Binding-site contacts:
Ligand atom C5 contacts residue VAL199 of chain 2.G at 3.4 Å (hydrophobic).
Ligand atom O3' contacts residue ALA225 of chain 2.G at 3.3 Å.
Ligand atom C31 contacts residue SER92 of chain 2.G at 3.1 Å.
Ligand atom O2B contacts residue VAL94 of chain 2.G at 3.2 Å.
Ligand atom C61 contacts residue THR135 of chain 2.G at 2.7 Å.
Ligand atom C4 contacts residue VAL199 of chain 2.G at 3.3 Å (hydrophobic).
Ligand atom O3B contacts residue ARG227 of chain 2.G at 2.9 Å (salt-bridge).
Ligand atom O2B contacts residue ARG305 of chain 2.G at 3.1 Å (salt-bridge).
Ligand atom O21 contacts residue ARG194 of chain 2.G at 2.4 Å (salt-bridge).
Ligand atom N2 contacts residue ASN197 of chain 2.G at 3.0 Å (h-bond).
Ligand atom C8 contacts residue ASN222 of chain 2.G at 3.5 Å.
Ligand atom O6A contacts residue ASN188 of chain 2.G at 3.5 Å (h-bond).
Ligand atom O51 contacts residue ASN188 of chain 2.G at 3.2 Å (h-bond).
Ligand atom O6 contacts residue LYS202 of chain 2.G at 2.9 Å (salt-bridge).
Ligand atom C2' contacts residue ARG305 of chain 2.G at 3.5 Å.
Ligand atom N3 contacts residue ARG305 of chain 2.G at 3.3 Å (salt-bridge).
Ligand atom O1A contacts residue PHE198 of chain 2.G at 3.4 Å.
Ligand atom C21 contacts residue ARG194 of chain 2.G at 3.5 Å.
Ligand atom C21 contacts residue PHE198 of chain 2.G at 3.5 Å (hydrophobic).
Ligand atom O41 contacts residue THR135 of chain 2.G at 3.2 Å (h-bond).
Ligand atom O3' contacts residue GLU308 of chain 2.G at 2.7 Å (salt-bridge).
Ligand atom O3B contacts residue ASN188 of chain 2.G at 3.1 Å (h-bond).
Ligand atom C41 contacts residue NAP1 of chain 2.W at 3.5 Å.
Ligand atom O41 contacts residue NAP1 of chain 2.W at 3.2 Å (h-bond).
Ligand atom C8 contacts residue VAL199 of chain 2.G at 3.6 Å (hydrophobic).
Ligand atom N7 contacts residue VAL199 of chain 2.G at 3.6 Å.
Ligand atom O1A contacts residue VAL199 of chain 2.G at 2.9 Å (h-bond).
Ligand atom O6 contacts residue LEU220 of chain 2.G at 3.6 Å.
Ligand atom N9 contacts residue VAL199 of chain 2.G at 3.4 Å.
Ligand atom N7 contacts residue GLY221 of chain 2.G at 3.0 Å (h-bond).
Ligand atom O2A contacts residue ARG305 of chain 2.G at 2.8 Å (salt-bridge).
Ligand atom N2 contacts residue ARG305 of chain 2.G at 3.4 Å (salt-bridge).
Ligand atom C3' contacts residue ARG227 of chain 2.G at 3.5 Å.
Ligand atom O41 contacts residue TYR159 of chain 2.G at 2.3 Å (h-bond).
Ligand atom O2' contacts residue GLU308 of chain 2.G at 3.0 Å (salt-bridge).
Ligand atom O2' contacts residue ARG305 of chain 2.G at 3.1 Å (salt-bridge).
Ligand atom O3' contacts residue ARG227 of chain 2.G at 3.1 Å (salt-bridge).
Ligand atom C2 contacts residue ARG305 of chain 2.G at 3.6 Å.
Ligand atom O31 contacts residue SER92 of chain 2.G at 2.5 Å (h-bond).
Ligand atom N3 contacts residue VAL199 of chain 2.G at 3.6 Å.

This protein binds this small molecule.
Small molecule (SMILES): Nc1nc2c(ncn2[C@@H]2O[C@H](CO[P](=O)(O)O[P](=O)(O)O[C@H]3O[C@H](CO)[C@@H](O)[C@H](O)[C@@H]3O)[C@@H](O)[C@H]2O)c(=O)[nH]1

Sequence of chain 2.G:
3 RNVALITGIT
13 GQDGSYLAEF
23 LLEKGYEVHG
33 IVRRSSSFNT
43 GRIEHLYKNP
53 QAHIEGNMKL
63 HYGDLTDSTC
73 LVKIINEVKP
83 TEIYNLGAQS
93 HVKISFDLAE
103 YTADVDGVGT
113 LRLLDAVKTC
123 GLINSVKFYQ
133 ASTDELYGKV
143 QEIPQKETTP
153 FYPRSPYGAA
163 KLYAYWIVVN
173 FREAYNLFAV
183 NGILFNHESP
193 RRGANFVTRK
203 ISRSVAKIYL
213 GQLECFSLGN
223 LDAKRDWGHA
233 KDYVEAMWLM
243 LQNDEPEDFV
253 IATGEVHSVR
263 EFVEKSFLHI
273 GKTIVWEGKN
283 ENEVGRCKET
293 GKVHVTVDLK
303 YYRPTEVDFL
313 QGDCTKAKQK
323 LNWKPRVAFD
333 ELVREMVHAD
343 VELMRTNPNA